The small molecule below binds the protein below.
Small molecule (SMILES): CC(C)[C@H](NC(=O)[C@@H]1CCCN1C(=O)[C@H](CC(N)=O)NC(=O)[C@H](Cc1ccccc1)NC(=O)[C@@H](N)[C@@H](C)O)C(=O)N[C@@H](Cc1ccc(O)cc1)C(=O)N1CCC[C@H]1C(=O)N[C@@H](Cc1ccc(O)cc1)C(=O)N[C@@H](CC(=O)O)C(=O)N[C@H](C=O)[C@@H](C)O

Binding-site contacts:
Ligand atom OD2 contacts residue LYS339 of chain 2.C at 3.6 Å.
Ligand atom CG1 contacts residue PHE451 of chain 2.C at 3.4 Å (hydrophobic).
Ligand atom CZ contacts residue HIS446 of chain 2.C at 3.7 Å.
Ligand atom OH contacts residue HIS446 of chain 2.C at 3.1 Å (h-bond).
Ligand atom C contacts residue ARG149 of chain 2.C at 3.8 Å.
Ligand atom C contacts residue HIS446 of chain 2.C at 3.4 Å.
Ligand atom CE1 contacts residue THR445 of chain 2.C at 3.3 Å.
Ligand atom CZ contacts residue THR445 of chain 2.C at 3.4 Å.
Ligand atom CZ contacts residue ARG149 of chain 2.C at 3.8 Å.
Ligand atom OD1 contacts residue GLU155 of chain 2.C at 3.8 Å.
Ligand atom OD1 contacts residue LYS339 of chain 2.C at 2.9 Å (salt-bridge).
Ligand atom CB contacts residue PRO452 of chain 2.C at 3.9 Å (hydrophobic).
Ligand atom OH contacts residue THR445 of chain 2.C at 3.2 Å.
Ligand atom CE2 contacts residue MET179 of chain 2.D at 3.7 Å (hydrophobic).
Ligand atom CG1 contacts residue GLU155 of chain 2.C at 3.8 Å.
Ligand atom CE1 contacts residue ARG149 of chain 2.C at 3.6 Å.
Ligand atom O contacts residue ARG149 of chain 2.C at 2.6 Å (salt-bridge).
Ligand atom CB contacts residue LYS339 of chain 2.C at 2.9 Å.
Ligand atom ND2 contacts residue GLU155 of chain 2.C at 3.1 Å (salt-bridge).
Ligand atom OH contacts residue LEU239 of chain 2.D at 3.7 Å.
Ligand atom CZ contacts residue ASP172 of chain 2.D at 3.8 Å.
Ligand atom CG2 contacts residue LEU145 of chain 2.C at 3.8 Å (hydrophobic).
Ligand atom CG contacts residue TYR244 of chain 2.D at 3.1 Å (hydrophobic).
Ligand atom CG contacts residue PRO452 of chain 2.C at 3.5 Å (hydrophobic).
Ligand atom CA contacts residue LYS339 of chain 2.C at 3.1 Å.
Ligand atom CG contacts residue GLU155 of chain 2.C at 3.8 Å.
Ligand atom OH contacts residue MET179 of chain 2.D at 3.4 Å (h-bond).
Ligand atom CG contacts residue LYS339 of chain 2.C at 3.8 Å.
Ligand atom O contacts residue ARG450 of chain 2.C at 3.3 Å (salt-bridge).
Ligand atom CG1 contacts residue ARG450 of chain 2.C at 3.4 Å.
Ligand atom CE2 contacts residue HIS446 of chain 2.C at 3.5 Å.
Ligand atom CB contacts residue ARG450 of chain 2.C at 3.6 Å.
Ligand atom O contacts residue HIS446 of chain 2.C at 2.8 Å.
Ligand atom CD contacts residue ARG450 of chain 2.C at 2.9 Å.
Ligand atom CD1 contacts residue PRO180 of chain 2.D at 3.4 Å (hydrophobic).
Ligand atom CG2 contacts residue GLU155 of chain 2.C at 3.7 Å.
Ligand atom CE1 contacts residue PRO180 of chain 2.D at 3.1 Å (hydrophobic).
Ligand atom CB contacts residue GLN245 of chain 2.D at 3.6 Å.
Ligand atom CZ contacts residue THR175 of chain 2.D at 3.9 Å.
Ligand atom CG contacts residue ARG450 of chain 2.C at 3.5 Å.

Sequence of chain 2.C:
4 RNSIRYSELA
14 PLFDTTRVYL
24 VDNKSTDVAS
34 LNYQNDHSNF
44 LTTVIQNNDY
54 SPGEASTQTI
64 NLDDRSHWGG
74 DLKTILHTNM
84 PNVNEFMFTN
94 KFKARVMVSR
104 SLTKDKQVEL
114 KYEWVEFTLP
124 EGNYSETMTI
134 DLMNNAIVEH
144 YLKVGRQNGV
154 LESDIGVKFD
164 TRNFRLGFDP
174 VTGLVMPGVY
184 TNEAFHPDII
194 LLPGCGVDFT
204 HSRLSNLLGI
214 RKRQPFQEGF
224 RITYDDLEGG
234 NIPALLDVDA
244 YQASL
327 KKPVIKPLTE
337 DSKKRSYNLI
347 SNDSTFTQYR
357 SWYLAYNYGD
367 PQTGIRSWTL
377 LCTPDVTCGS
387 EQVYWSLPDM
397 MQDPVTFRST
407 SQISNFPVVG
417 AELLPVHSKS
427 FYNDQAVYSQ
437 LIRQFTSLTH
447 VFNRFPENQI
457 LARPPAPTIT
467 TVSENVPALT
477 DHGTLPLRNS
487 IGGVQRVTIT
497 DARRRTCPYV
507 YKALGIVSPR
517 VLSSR

Sequence of chain 2.D:
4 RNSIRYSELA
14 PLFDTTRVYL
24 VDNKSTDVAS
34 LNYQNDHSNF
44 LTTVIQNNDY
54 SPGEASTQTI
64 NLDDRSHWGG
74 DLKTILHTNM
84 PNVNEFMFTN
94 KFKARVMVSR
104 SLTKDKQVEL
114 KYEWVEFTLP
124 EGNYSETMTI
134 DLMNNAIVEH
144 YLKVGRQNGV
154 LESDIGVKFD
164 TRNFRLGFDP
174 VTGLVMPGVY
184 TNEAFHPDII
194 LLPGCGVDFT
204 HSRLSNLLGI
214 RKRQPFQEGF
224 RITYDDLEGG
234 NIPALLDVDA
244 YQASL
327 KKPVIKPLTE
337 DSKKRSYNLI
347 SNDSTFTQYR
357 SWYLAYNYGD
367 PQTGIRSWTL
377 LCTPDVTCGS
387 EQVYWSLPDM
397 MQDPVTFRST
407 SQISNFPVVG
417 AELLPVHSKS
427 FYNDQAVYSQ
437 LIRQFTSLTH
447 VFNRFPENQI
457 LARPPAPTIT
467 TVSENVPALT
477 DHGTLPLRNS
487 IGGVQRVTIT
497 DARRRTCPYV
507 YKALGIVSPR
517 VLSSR